Binding-site contacts:
Ligand atom CG contacts residue ALA74 of chain 2.A at 3.5 Å (hydrophobic).
Ligand atom C contacts residue ALA34 of chain 2.A at 4.0 Å (hydrophobic).
Ligand atom O contacts residue ARG72 of chain 2.A at 3.6 Å (salt-bridge).
Ligand atom OE1 contacts residue THR78 of chain 2.A at 2.6 Å (h-bond).
Ligand atom C contacts residue TRP67 of chain 2.A at 4.1 Å (hydrophobic).
Ligand atom CE1 contacts residue TRP67 of chain 2.A at 3.5 Å (hydrophobic).
Ligand atom CE1 contacts residue LEU98 of chain 2.A at 4.1 Å (hydrophobic).
Ligand atom CG contacts residue TYR42 of chain 2.A at 4.0 Å (hydrophobic).
Ligand atom N contacts residue ALA34 of chain 2.A at 4.1 Å.
Ligand atom OE1 contacts residue LEU98 of chain 2.A at 3.6 Å.
Ligand atom NE2 contacts residue TRP96 of chain 2.A at 3.5 Å.
Ligand atom CG contacts residue TRP67 of chain 2.A at 4.1 Å (hydrophobic).
Ligand atom CE1 contacts residue SER76 of chain 2.A at 3.9 Å.
Ligand atom N contacts residue TRP108 of chain 4.A at 4.0 Å.
Ligand atom CG contacts residue TRP67 of chain 2.A at 3.8 Å (hydrophobic).
Ligand atom NE2 contacts residue SER76 of chain 2.A at 2.9 Å (h-bond).
Ligand atom CB contacts residue TRP108 of chain 4.A at 4.0 Å (hydrophobic).
Ligand atom NE2 contacts residue TRP67 of chain 2.A at 3.7 Å.
Ligand atom NE2 contacts residue ALA74 of chain 2.A at 4.1 Å.
Ligand atom C contacts residue SER33 of chain 2.A at 3.6 Å.
Ligand atom O contacts residue SER33 of chain 2.A at 2.6 Å (h-bond).
Ligand atom CB contacts residue TYR42 of chain 2.A at 3.4 Å (hydrophobic).
Ligand atom N contacts residue TRP67 of chain 2.A at 4.0 Å.
Ligand atom CD contacts residue ARG72 of chain 2.A at 3.8 Å.
Ligand atom CG contacts residue LEU13 of chain 2.A at 4.1 Å (hydrophobic).
Ligand atom CB contacts residue TRP67 of chain 2.A at 3.6 Å (hydrophobic).
Ligand atom N contacts residue SER40 of chain 2.A at 3.6 Å.
Ligand atom CB contacts residue TRP67 of chain 2.A at 3.7 Å (hydrophobic).
Ligand atom CD2 contacts residue SER76 of chain 2.A at 3.5 Å.
Ligand atom CA contacts residue ALA34 of chain 2.A at 3.8 Å (hydrophobic).
Ligand atom NE2 contacts residue THR78 of chain 2.A at 4.0 Å.
Ligand atom CD contacts residue ALA74 of chain 2.A at 3.8 Å (hydrophobic).
Ligand atom CA contacts residue TRP67 of chain 2.A at 3.9 Å (hydrophobic).
Ligand atom CD contacts residue THR78 of chain 2.A at 3.8 Å.
Ligand atom NE2 contacts residue LEU98 of chain 2.A at 4.0 Å.
Ligand atom CB contacts residue LEU13 of chain 2.A at 3.6 Å (hydrophobic).
Ligand atom CA contacts residue TRP108 of chain 4.A at 3.8 Å (hydrophobic).
Ligand atom CG contacts residue TRP108 of chain 4.A at 4.0 Å (hydrophobic).
Ligand atom OE1 contacts residue TRP67 of chain 2.A at 3.6 Å.
Ligand atom O contacts residue TRP67 of chain 2.A at 4.1 Å.

Sequence of chain 2.A:
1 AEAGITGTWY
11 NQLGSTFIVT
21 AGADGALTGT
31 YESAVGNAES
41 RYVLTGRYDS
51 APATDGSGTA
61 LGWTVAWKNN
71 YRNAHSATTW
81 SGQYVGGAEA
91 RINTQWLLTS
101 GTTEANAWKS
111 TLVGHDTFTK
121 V

This small molecule binds to this protein.
Small molecule (SMILES): CC(=O)N[C@H]1CSSC[C@@H](C(N)=O)NC(=O)[C@@H]2CCCN2C(=O)[C@@H]2CCCN2C(=O)CNC(=O)[C@H](CCC(N)=O)NC(=O)[C@@H]2CCCN2C(=O)[C@H](Cc2c[nH]cn2)NC1=O

Sequence of chain 4.A:
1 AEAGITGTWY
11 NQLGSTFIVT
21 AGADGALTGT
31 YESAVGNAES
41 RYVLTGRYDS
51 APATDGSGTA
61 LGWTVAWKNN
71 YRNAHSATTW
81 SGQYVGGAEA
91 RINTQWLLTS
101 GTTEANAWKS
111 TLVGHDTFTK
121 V